The small molecule below binds the protein below.
Small molecule (SMILES): CC(=O)Nc1cc(-c2ccc(N(C)C(=O)c3c(F)cccc3Cl)c(N3C[C@H]4C[C@H]4C3)c2)n(C(C)C)n1

Binding-site contacts:
Ligand atom F contacts residue CYS58 of chain 1.D at 3.4 Å.
Ligand atom C10 contacts residue PHE126 of chain 1.D at 3.8 Å (hydrophobic).
Ligand atom C18 contacts residue PHE116 of chain 1.D at 3.6 Å (hydrophobic).
Ligand atom C13 contacts residue PHE139 of chain 1.D at 3.9 Å (hydrophobic).
Ligand atom N4 contacts residue HIS61 of chain 1.D at 3.8 Å.
Ligand atom CL contacts residue ILE138 of chain 1.D at 3.4 Å.
Ligand atom C5 contacts residue LEU129 of chain 1.D at 3.9 Å (hydrophobic).
Ligand atom C23 contacts residue HIS61 of chain 1.D at 3.5 Å.
Ligand atom C20 contacts residue GLU117 of chain 1.D at 3.7 Å.
Ligand atom C26 contacts residue CYS58 of chain 1.D at 3.5 Å (hydrophobic).
Ligand atom N2 contacts residue HIS61 of chain 1.D at 3.9 Å.
Ligand atom C18 contacts residue HIS61 of chain 1.D at 3.7 Å.
Ligand atom F contacts residue TRP55 of chain 1.D at 3.6 Å.
Ligand atom C11 contacts residue PHE126 of chain 1.D at 3.8 Å (hydrophobic).
Ligand atom O1 contacts residue GLU117 of chain 1.D at 2.8 Å (salt-bridge).
Ligand atom C7 contacts residue CYS58 of chain 1.D at 3.6 Å (hydrophobic).
Ligand atom C11 contacts residue PHE139 of chain 1.D at 3.4 Å (hydrophobic).
Ligand atom C19 contacts residue HIS61 of chain 1.D at 3.6 Å.
Ligand atom O1 contacts residue HIS61 of chain 1.D at 4.0 Å.
Ligand atom O1 contacts residue PHE116 of chain 1.D at 3.3 Å.
Ligand atom C4 contacts residue LEU129 of chain 1.D at 4.0 Å (hydrophobic).
Ligand atom C23 contacts residue ALA65 of chain 1.D at 3.3 Å (hydrophobic).
Ligand atom N3 contacts residue HIS61 of chain 1.D at 3.8 Å.
Ligand atom O contacts residue HIS217 of chain 1.D at 2.6 Å (h-bond).
Ligand atom C3 contacts residue CYS131 of chain 1.D at 3.9 Å (hydrophobic).
Ligand atom C3 contacts residue LEU134 of chain 1.D at 3.7 Å (hydrophobic).
Ligand atom CL contacts residue HIS217 of chain 1.D at 3.6 Å.
Ligand atom C17 contacts residue HIS61 of chain 1.D at 3.8 Å.
Ligand atom C12 contacts residue ILE135 of chain 1.D at 3.8 Å (hydrophobic).
Ligand atom CL contacts residue ILE135 of chain 1.D at 3.8 Å.
Ligand atom C24 contacts residue MET103 of chain 1.D at 3.7 Å (hydrophobic).
Ligand atom C12 contacts residue PHE139 of chain 1.D at 3.4 Å (hydrophobic).
Ligand atom C21 contacts residue GLU117 of chain 1.D at 3.9 Å.
Ligand atom C1 contacts residue HIS217 of chain 1.D at 3.7 Å.
Ligand atom C4 contacts residue CYS131 of chain 1.D at 3.6 Å (hydrophobic).
Ligand atom C12 contacts residue PHE126 of chain 1.D at 3.3 Å (hydrophobic).
Ligand atom C11 contacts residue VAL114 of chain 1.D at 3.9 Å (hydrophobic).
Ligand atom C contacts residue HIS217 of chain 1.D at 3.5 Å.
Ligand atom C2 contacts residue HIS217 of chain 1.D at 3.8 Å.
Ligand atom C7 contacts residue LEU129 of chain 1.D at 3.6 Å (hydrophobic).

Sequence of chain 1.D:
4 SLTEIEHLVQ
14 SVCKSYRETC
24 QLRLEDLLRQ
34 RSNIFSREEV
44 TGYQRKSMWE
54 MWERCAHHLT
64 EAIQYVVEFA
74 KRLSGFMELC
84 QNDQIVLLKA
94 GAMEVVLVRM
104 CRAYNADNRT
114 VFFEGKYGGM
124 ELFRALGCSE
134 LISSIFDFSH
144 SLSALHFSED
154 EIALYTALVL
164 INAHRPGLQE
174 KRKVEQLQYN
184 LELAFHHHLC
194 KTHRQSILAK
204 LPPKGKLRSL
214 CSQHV